A small-molecule ligand and the protein it binds are described below.
Small molecule (SMILES): C[C@]12CC[C@H]3[C@@H](CCC4=CC(=O)CC[C@@]43C)[C@@H]1CC[C@@H]2O

Binding-site contacts:
Ligand atom C17 contacts residue ASN42 of chain 1.A at 3.5 Å.
Ligand atom C16 contacts residue THR214 of chain 1.A at 3.9 Å.
Ligand atom C15 contacts residue MET117 of chain 1.A at 4.0 Å (hydrophobic).
Ligand atom C17 contacts residue THR214 of chain 1.A at 3.9 Å.
Ligand atom C11 contacts residue LEU41 of chain 1.A at 3.3 Å (hydrophobic).
Ligand atom C17 contacts residue LEU38 of chain 1.A at 3.7 Å (hydrophobic).
Ligand atom C6 contacts residue VAL83 of chain 1.A at 3.9 Å (hydrophobic).
Ligand atom C3 contacts residue ARG89 of chain 1.A at 4.1 Å.
Ligand atom C1 contacts residue GLY45 of chain 1.A at 4.0 Å.
Ligand atom C16 contacts residue PHE213 of chain 1.A at 3.8 Å (hydrophobic).
Ligand atom C3 contacts residue PHE101 of chain 1.A at 4.0 Å (hydrophobic).
Ligand atom O17 contacts residue PHE228 of chain 1.A at 3.9 Å.
Ligand atom C18 contacts residue MET79 of chain 1.A at 3.9 Å (hydrophobic).
Ligand atom O3 contacts residue MET86 of chain 1.A at 3.3 Å.
Ligand atom C13 contacts residue ASN42 of chain 1.A at 4.0 Å.
Ligand atom C6 contacts residue LEU210 of chain 1.A at 4.1 Å (hydrophobic).
Ligand atom C7 contacts residue PHE101 of chain 1.A at 4.1 Å (hydrophobic).
Ligand atom C2 contacts residue LEU44 of chain 1.A at 3.7 Å (hydrophobic).
Ligand atom C16 contacts residue LEU38 of chain 1.A at 3.8 Å (hydrophobic).
Ligand atom C6 contacts residue PHE101 of chain 1.A at 4.1 Å (hydrophobic).
Ligand atom C12 contacts residue LEU41 of chain 1.A at 3.4 Å (hydrophobic).
Ligand atom C12 contacts residue ASN42 of chain 1.A at 3.5 Å.
Ligand atom C12 contacts residue MET232 of chain 1.A at 3.8 Å (hydrophobic).
Ligand atom O3 contacts residue MET82 of chain 1.A at 3.7 Å.
Ligand atom C4 contacts residue PHE101 of chain 1.A at 3.9 Å (hydrophobic).
Ligand atom O17 contacts residue ASN42 of chain 1.A at 2.9 Å (h-bond).
Ligand atom C5 contacts residue PHE101 of chain 1.A at 4.1 Å (hydrophobic).
Ligand atom C9 contacts residue LEU41 of chain 1.A at 4.1 Å (hydrophobic).
Ligand atom C1 contacts residue LEU44 of chain 1.A at 4.1 Å (hydrophobic).
Ligand atom C1 contacts residue LEU41 of chain 1.A at 4.1 Å (hydrophobic).
Ligand atom C4 contacts residue MET82 of chain 1.A at 4.1 Å (hydrophobic).
Ligand atom O17 contacts residue THR214 of chain 1.A at 2.8 Å (h-bond).
Ligand atom C11 contacts residue GLY45 of chain 1.A at 4.1 Å.
Ligand atom C15 contacts residue LEU210 of chain 1.A at 4.1 Å (hydrophobic).
Ligand atom C18 contacts residue THR214 of chain 1.A at 3.6 Å.
Ligand atom O3 contacts residue ARG89 of chain 1.A at 2.9 Å (salt-bridge).
Ligand atom C3 contacts residue MET82 of chain 1.A at 4.1 Å (hydrophobic).
Ligand atom C19 contacts residue MET82 of chain 1.A at 3.7 Å (hydrophobic).
Ligand atom O3 contacts residue PHE101 of chain 1.A at 4.0 Å.
Ligand atom C11 contacts residue MET232 of chain 1.A at 4.0 Å (hydrophobic).

Sequence of chain 1.A:
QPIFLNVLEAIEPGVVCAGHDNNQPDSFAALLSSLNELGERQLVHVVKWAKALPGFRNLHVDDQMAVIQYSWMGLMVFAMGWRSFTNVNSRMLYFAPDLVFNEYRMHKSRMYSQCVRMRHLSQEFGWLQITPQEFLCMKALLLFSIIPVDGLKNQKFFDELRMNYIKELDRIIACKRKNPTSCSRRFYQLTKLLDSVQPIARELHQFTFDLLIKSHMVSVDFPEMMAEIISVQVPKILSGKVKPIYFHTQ